This protein binds this small molecule.
Small molecule (SMILES): O=P(O)(O)[C@@H](CCCc1cccc(Oc2ccccc2)c1)S(=O)(=O)O

Binding-site contacts:
Ligand atom CAJ contacts residue LEU46 of chain 1.F at 3.9 Å (hydrophobic).
Ligand atom OAA contacts residue GLN182 of chain 1.F at 3.4 Å (h-bond).
Ligand atom CAN contacts residue ARG47 of chain 1.F at 4.1 Å.
Ligand atom CAG contacts residue PHE24 of chain 1.F at 4.2 Å (hydrophobic).
Ligand atom OAC contacts residue MG1 of chain 1.R at 2.5 Å.
Ligand atom CAM contacts residue PHE42 of chain 1.F at 4.1 Å (hydrophobic).
Ligand atom OAE contacts residue ASP54 of chain 1.F at 4.2 Å.
Ligand atom CAU contacts residue VAL149 of chain 1.F at 3.2 Å (hydrophobic).
Ligand atom CAN contacts residue LEU46 of chain 1.F at 3.7 Å (hydrophobic).
Ligand atom PAX contacts residue MG1 of chain 1.R at 2.8 Å.
Ligand atom CAL contacts residue VAL149 of chain 1.F at 3.9 Å (hydrophobic).
Ligand atom OAC contacts residue ASP54 of chain 1.F at 4.0 Å.
Ligand atom CAU contacts residue TYR43 of chain 1.F at 4.0 Å (hydrophobic).
Ligand atom CAQ contacts residue VAL145 of chain 1.F at 3.9 Å (hydrophobic).
Ligand atom OAC contacts residue ASP50 of chain 1.F at 2.5 Å (salt-bridge).
Ligand atom CAR contacts residue ARG47 of chain 1.F at 3.7 Å.
Ligand atom OAS contacts residue VAL149 of chain 1.F at 3.1 Å.
Ligand atom OAD contacts residue ARG47 of chain 1.F at 3.9 Å.
Ligand atom CAM contacts residue VAL149 of chain 1.F at 3.5 Å (hydrophobic).
Ligand atom CAH contacts residue PHE24 of chain 1.F at 3.6 Å (hydrophobic).
Ligand atom CAK contacts residue ASP50 of chain 1.F at 4.2 Å.
Ligand atom CAG contacts residue TYR43 of chain 1.F at 3.9 Å (hydrophobic).
Ligand atom CAJ contacts residue TYR43 of chain 1.F at 3.9 Å (hydrophobic).
Ligand atom CAJ contacts residue ARG47 of chain 1.F at 3.6 Å.
Ligand atom OAE contacts residue ASP50 of chain 1.F at 3.6 Å.
Ligand atom OAE contacts residue ARG47 of chain 1.F at 3.4 Å (salt-bridge).
Ligand atom OAS contacts residue LEU46 of chain 1.F at 3.6 Å.
Ligand atom CAH contacts residue TYR43 of chain 1.F at 4.0 Å (hydrophobic).
Ligand atom CAM contacts residue TYR43 of chain 1.F at 3.7 Å (hydrophobic).
Ligand atom CAN contacts residue TYR43 of chain 1.F at 3.7 Å (hydrophobic).
Ligand atom OAB contacts residue MG1 of chain 1.R at 2.5 Å.
Ligand atom CAK contacts residue LEU46 of chain 1.F at 4.1 Å (hydrophobic).
Ligand atom CAK contacts residue ARG47 of chain 1.F at 3.3 Å.
Ligand atom OAA contacts residue MG1 of chain 1.R at 3.4 Å.
Ligand atom CAV contacts residue LEU46 of chain 1.F at 3.9 Å (hydrophobic).
Ligand atom CAL contacts residue TYR43 of chain 1.F at 4.0 Å (hydrophobic).
Ligand atom CAI contacts residue TYR43 of chain 1.F at 3.8 Å (hydrophobic).
Ligand atom CAO contacts residue VAL145 of chain 1.F at 4.2 Å (hydrophobic).
Ligand atom PAX contacts residue ASP50 of chain 1.F at 3.9 Å.
Ligand atom CAP contacts residue GLN182 of chain 1.F at 4.2 Å.

Sequence of chain 1.F:
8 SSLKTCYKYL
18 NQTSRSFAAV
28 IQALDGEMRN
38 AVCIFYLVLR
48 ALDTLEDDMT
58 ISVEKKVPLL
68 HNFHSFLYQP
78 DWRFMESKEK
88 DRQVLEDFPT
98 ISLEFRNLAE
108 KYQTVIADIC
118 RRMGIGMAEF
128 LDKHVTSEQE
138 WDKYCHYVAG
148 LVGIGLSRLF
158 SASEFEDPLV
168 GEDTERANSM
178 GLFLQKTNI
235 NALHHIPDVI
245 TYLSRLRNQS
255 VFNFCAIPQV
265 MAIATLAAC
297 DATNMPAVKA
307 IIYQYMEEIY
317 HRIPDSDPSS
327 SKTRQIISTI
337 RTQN